Sequence of chain 4.A:
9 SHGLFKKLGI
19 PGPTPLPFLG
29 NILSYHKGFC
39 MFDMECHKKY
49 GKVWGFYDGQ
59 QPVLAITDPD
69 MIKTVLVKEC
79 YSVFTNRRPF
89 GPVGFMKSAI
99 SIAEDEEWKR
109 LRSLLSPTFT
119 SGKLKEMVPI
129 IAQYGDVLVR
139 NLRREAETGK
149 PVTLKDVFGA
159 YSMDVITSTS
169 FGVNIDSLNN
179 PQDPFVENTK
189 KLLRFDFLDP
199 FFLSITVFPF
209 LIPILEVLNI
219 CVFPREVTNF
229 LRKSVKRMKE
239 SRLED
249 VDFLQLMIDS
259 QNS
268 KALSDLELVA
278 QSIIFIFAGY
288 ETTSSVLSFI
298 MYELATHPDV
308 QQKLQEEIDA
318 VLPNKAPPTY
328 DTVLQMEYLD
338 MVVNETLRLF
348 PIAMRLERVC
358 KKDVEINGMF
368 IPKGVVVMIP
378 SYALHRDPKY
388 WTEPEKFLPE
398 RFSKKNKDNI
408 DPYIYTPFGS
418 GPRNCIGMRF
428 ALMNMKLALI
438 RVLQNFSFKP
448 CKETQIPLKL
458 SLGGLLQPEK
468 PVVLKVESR

Binding-site contacts:
Ligand atom C18 contacts residue ILE100 of chain 4.A at 3.7 Å (hydrophobic).
Ligand atom C26 contacts residue THR289 of chain 4.A at 3.6 Å.
Ligand atom O21 contacts residue SER99 of chain 4.A at 3.9 Å.
Ligand atom C18 contacts residue PHE284 of chain 4.A at 4.1 Å (hydrophobic).
Ligand atom C17 contacts residue PHE88 of chain 4.A at 3.7 Å (hydrophobic).
Ligand atom C12 contacts residue ARG85 of chain 4.A at 4.2 Å.
Ligand atom C01 contacts residue ARG352 of chain 4.A at 3.8 Å.
Ligand atom C01 contacts residue GLU354 of chain 4.A at 3.6 Å.
Ligand atom C27 contacts residue HEM1 of chain 4.B at 3.1 Å.
Ligand atom C29 contacts residue HEM1 of chain 4.B at 3.2 Å.
Ligand atom N08 contacts residue ALA350 of chain 4.A at 3.7 Å.
Ligand atom C19 contacts residue PHE284 of chain 4.A at 3.3 Å (hydrophobic).
Ligand atom C18 contacts residue PHE193 of chain 4.A at 4.2 Å (hydrophobic).
Ligand atom C03 contacts residue GLU354 of chain 4.A at 3.4 Å.
Ligand atom S11 contacts residue ARG85 of chain 4.A at 4.3 Å.
Ligand atom C23 contacts residue ALA285 of chain 4.A at 3.6 Å (hydrophobic).
Ligand atom C24 contacts residue ALA285 of chain 4.A at 3.7 Å (hydrophobic).
Ligand atom C15 contacts residue SER99 of chain 4.A at 3.3 Å.
Ligand atom C18 contacts residue PHE88 of chain 4.A at 3.8 Å (hydrophobic).
Ligand atom C25 contacts residue THR289 of chain 4.A at 4.1 Å.
Ligand atom C17 contacts residue ILE100 of chain 4.A at 3.5 Å (hydrophobic).
Ligand atom N14 contacts residue PHE284 of chain 4.A at 4.3 Å.
Ligand atom C16 contacts residue ILE100 of chain 4.A at 3.5 Å (hydrophobic).
Ligand atom N28 contacts residue HEM1 of chain 4.B at 2.3 Å.
Ligand atom O05 contacts residue ALA350 of chain 4.A at 4.1 Å.
Ligand atom C19 contacts residue ILE100 of chain 4.A at 4.2 Å (hydrophobic).
Ligand atom C19 contacts residue ILE281 of chain 4.A at 3.6 Å (hydrophobic).
Ligand atom C04 contacts residue ARG352 of chain 4.A at 3.9 Å.
Ligand atom N22 contacts residue PHE284 of chain 4.A at 3.2 Å.
Ligand atom C23 contacts residue PHE284 of chain 4.A at 3.6 Å (hydrophobic).
Ligand atom C29 contacts residue ALA285 of chain 4.A at 3.5 Å (hydrophobic).
Ligand atom C03 contacts residue PHE195 of chain 4.A at 4.1 Å (hydrophobic).
Ligand atom C19 contacts residue SER99 of chain 4.A at 3.6 Å.
Ligand atom C04 contacts residue GLU354 of chain 4.A at 3.2 Å.
Ligand atom C02 contacts residue GLU354 of chain 4.A at 3.8 Å.
Ligand atom C06 contacts residue ALA350 of chain 4.A at 4.3 Å (hydrophobic).
Ligand atom C27 contacts residue THR289 of chain 4.A at 4.1 Å.
Ligand atom C16 contacts residue SER99 of chain 4.A at 3.4 Å.
Ligand atom O21 contacts residue HEM1 of chain 4.B at 4.0 Å.
Ligand atom S11 contacts residue HEM1 of chain 4.B at 4.2 Å.

The small molecule below binds the protein below.
Small molecule (SMILES): CC(C)(C)OC(=O)NCCSC[C@H](NC1CCCC1)C(=O)NCc1cccnc1